A protein and the small-molecule ligand that binds it are described below.
Small molecule (SMILES): CCCc1sc(-c2ccc(OC)c(OCCO)c2)nc1CSc1nc(N)cc(N)n1

Sequence of chain 1.B:
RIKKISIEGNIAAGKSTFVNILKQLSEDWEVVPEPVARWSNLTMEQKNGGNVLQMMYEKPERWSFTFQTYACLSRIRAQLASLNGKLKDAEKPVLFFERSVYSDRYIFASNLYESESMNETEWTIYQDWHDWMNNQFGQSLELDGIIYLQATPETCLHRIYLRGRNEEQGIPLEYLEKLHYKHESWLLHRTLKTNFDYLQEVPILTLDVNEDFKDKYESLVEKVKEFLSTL

Binding-site contacts:
Ligand atom CBA contacts residue PRO109 of chain 1.B at 3.9 Å (hydrophobic).
Ligand atom OAE contacts residue SER164 of chain 1.B at 3.1 Å.
Ligand atom N1 contacts residue PHE157 of chain 1.B at 4.0 Å.
Ligand atom SAU contacts residue TYR106 of chain 1.B at 3.4 Å.
Ligand atom NAQ contacts residue TYR224 of chain 1.B at 2.7 Å (h-bond).
Ligand atom CAL contacts residue TYR224 of chain 1.B at 3.6 Å (hydrophobic).
Ligand atom CAL contacts residue LEU161 of chain 1.B at 3.9 Å (hydrophobic).
Ligand atom CBB contacts residue TYR224 of chain 1.B at 3.6 Å (hydrophobic).
Ligand atom NAD contacts residue ASP153 of chain 1.B at 3.1 Å (salt-bridge).
Ligand atom CAX contacts residue TYR224 of chain 1.B at 3.8 Å (hydrophobic).
Ligand atom SAT contacts residue GLN117 of chain 1.B at 3.8 Å.
Ligand atom CAK contacts residue TYR224 of chain 1.B at 4.0 Å (hydrophobic).
Ligand atom CAJ contacts residue TYR106 of chain 1.B at 3.0 Å (hydrophobic).
Ligand atom OAE contacts residue TYR224 of chain 1.B at 3.9 Å.
Ligand atom CAN contacts residue TYR224 of chain 1.B at 3.7 Å (hydrophobic).
Ligand atom NAD contacts residue GLN117 of chain 1.B at 3.3 Å (h-bond).
Ligand atom CBD contacts residue TYR224 of chain 1.B at 3.6 Å (hydrophobic).
Ligand atom N3 contacts residue GLN117 of chain 1.B at 2.9 Å (h-bond).
Ligand atom NAC contacts residue GLU73 of chain 1.B at 3.3 Å (salt-bridge).
Ligand atom C2 contacts residue GLN117 of chain 1.B at 3.7 Å.
Ligand atom CAA contacts residue ILE50 of chain 1.B at 3.9 Å (hydrophobic).
Ligand atom C4 contacts residue GLN117 of chain 1.B at 3.7 Å.
Ligand atom C6 contacts residue ARG148 of chain 1.B at 3.9 Å.
Ligand atom C2 contacts residue PHE157 of chain 1.B at 3.7 Å (hydrophobic).
Ligand atom CAG contacts residue TYR106 of chain 1.B at 3.7 Å (hydrophobic).
Ligand atom CAI contacts residue TYR224 of chain 1.B at 3.2 Å (hydrophobic).
Ligand atom N3 contacts residue PHE157 of chain 1.B at 3.3 Å.
Ligand atom SAT contacts residue PHE157 of chain 1.B at 3.9 Å.
Ligand atom CAA contacts residue TYR106 of chain 1.B at 3.3 Å (hydrophobic).
Ligand atom C6 contacts residue VAL75 of chain 1.B at 3.7 Å (hydrophobic).
Ligand atom CAZ contacts residue PRO109 of chain 1.B at 3.7 Å (hydrophobic).
Ligand atom NAC contacts residue ARG148 of chain 1.B at 3.1 Å (salt-bridge).
Ligand atom CAG contacts residue MET105 of chain 1.B at 3.8 Å (hydrophobic).
Ligand atom C4 contacts residue PHE157 of chain 1.B at 3.8 Å (hydrophobic).
Ligand atom OAS contacts residue PRO109 of chain 1.B at 3.7 Å.
Ligand atom CAF contacts residue MET105 of chain 1.B at 4.0 Å (hydrophobic).
Ligand atom CAF contacts residue TYR106 of chain 1.B at 3.5 Å (hydrophobic).
Ligand atom OAR contacts residue PRO109 of chain 1.B at 3.3 Å.
Ligand atom NAC contacts residue VAL75 of chain 1.B at 3.0 Å.
Ligand atom CAB contacts residue TYR106 of chain 1.B at 3.9 Å (hydrophobic).